This protein binds this small molecule.
Small molecule (SMILES): Nc1ccn([C@H]2C[C@H](O[P](=O)(O)OC[C@H]3O[C@@H](n4cnc5c(=O)nc(N)[nH]c54)C[C@@H]3O)[C@@H](CO[P](=O)(O)O[C@H]3C[C@H](n4ccc(N)nc4=O)O[C@@H]3CO[P](=O)(O)O[C@H]3C[C@H](n4cnc5c(=O)nc(N)[nH]c54)O[C@@H]3COP(=O)(O)O)O2)c(=O)n1

Sequence of chain 1.M:
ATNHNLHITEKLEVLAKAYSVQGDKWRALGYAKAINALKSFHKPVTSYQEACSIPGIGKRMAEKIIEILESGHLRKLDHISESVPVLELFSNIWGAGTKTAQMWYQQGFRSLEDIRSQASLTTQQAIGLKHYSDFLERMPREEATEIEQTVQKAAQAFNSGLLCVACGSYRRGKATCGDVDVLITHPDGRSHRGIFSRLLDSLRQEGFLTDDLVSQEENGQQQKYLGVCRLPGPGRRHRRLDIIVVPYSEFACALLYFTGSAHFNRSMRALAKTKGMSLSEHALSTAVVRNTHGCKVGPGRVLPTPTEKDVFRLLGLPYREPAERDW

Binding-site contacts:
Ligand atom C8 contacts residue ARG31 of chain 1.M at 3.7 Å.
Ligand atom OP1 contacts residue TYR23 of chain 1.M at 2.9 Å (h-bond).
Ligand atom N3 contacts residue GLY34 of chain 1.M at 3.6 Å.
Ligand atom N2 contacts residue TRP30 of chain 1.M at 3.9 Å.
Ligand atom C6 contacts residue TRP30 of chain 1.M at 3.7 Å (hydrophobic).
Ligand atom O6 contacts residue TRP30 of chain 1.M at 3.6 Å.
Ligand atom OP1 contacts residue LYS68 of chain 1.M at 3.5 Å (salt-bridge).
Ligand atom C3' contacts residue GLY60 of chain 1.M at 3.7 Å.
Ligand atom OP1 contacts residue MET65 of chain 1.M at 3.0 Å.
Ligand atom O5' contacts residue GLY62 of chain 1.M at 3.8 Å.
Ligand atom OP2 contacts residue ARG64 of chain 1.M at 3.6 Å.
Ligand atom C5' contacts residue GLY60 of chain 1.M at 3.1 Å.
Ligand atom OP1 contacts residue GLY62 of chain 1.M at 2.6 Å (h-bond).
Ligand atom P contacts residue LYS68 of chain 1.M at 3.5 Å.
Ligand atom OP2 contacts residue ARG31 of chain 1.M at 3.0 Å (salt-bridge).
Ligand atom OP1 contacts residue ILE61 of chain 1.M at 3.9 Å.
Ligand atom C4 contacts residue TRP30 of chain 1.M at 3.6 Å (hydrophobic).
Ligand atom P contacts residue TYR35 of chain 1.M at 3.6 Å.
Ligand atom O5' contacts residue ARG31 of chain 1.M at 3.6 Å.
Ligand atom C2 contacts residue TRP30 of chain 1.M at 3.4 Å (hydrophobic).
Ligand atom OP1 contacts residue GLY60 of chain 1.M at 3.0 Å (h-bond).
Ligand atom O4' contacts residue TYR35 of chain 1.M at 3.7 Å.
Ligand atom P contacts residue ARG64 of chain 1.M at 3.8 Å.
Ligand atom O4' contacts residue ARG31 of chain 1.M at 3.9 Å.
Ligand atom P contacts residue GLY62 of chain 1.M at 3.8 Å.
Ligand atom C4' contacts residue GLY60 of chain 1.M at 3.1 Å.
Ligand atom O3' contacts residue MET65 of chain 1.M at 3.2 Å.
Ligand atom O3' contacts residue GLY60 of chain 1.M at 3.5 Å.
Ligand atom C4 contacts residue ARG31 of chain 1.M at 3.9 Å.
Ligand atom OP3 contacts residue LYS68 of chain 1.M at 2.6 Å (salt-bridge).
Ligand atom O5' contacts residue TYR35 of chain 1.M at 3.3 Å.
Ligand atom OP1 contacts residue TYR35 of chain 1.M at 2.8 Å (h-bond).
Ligand atom N9 contacts residue ARG31 of chain 1.M at 3.8 Å.
Ligand atom C4' contacts residue TYR35 of chain 1.M at 3.8 Å (hydrophobic).
Ligand atom OP3 contacts residue ARG64 of chain 1.M at 2.7 Å (salt-bridge).
Ligand atom N7 contacts residue ARG31 of chain 1.M at 3.8 Å.
Ligand atom C4' contacts residue MET65 of chain 1.M at 3.6 Å (hydrophobic).
Ligand atom N3 contacts residue TRP30 of chain 1.M at 3.4 Å (h-bond).
Ligand atom N1 contacts residue TRP30 of chain 1.M at 3.7 Å.
Ligand atom P contacts residue ARG31 of chain 1.M at 3.9 Å.